Sequence of chain 1.D:
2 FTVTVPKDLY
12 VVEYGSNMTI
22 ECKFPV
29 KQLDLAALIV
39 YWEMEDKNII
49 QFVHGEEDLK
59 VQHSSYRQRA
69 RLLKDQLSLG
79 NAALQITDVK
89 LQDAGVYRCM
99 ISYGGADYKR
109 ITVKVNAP

This protein binds this small molecule.
Small molecule (SMILES): COc1cc(-c2cccc(-c3ccc4c(c3)OCCO4)c2Cl)ccc1CNCCNS(C)(=O)=O

Binding-site contacts:
Ligand atom N contacts residue ASP105 of chain 1.A at 3.2 Å (salt-bridge).
Ligand atom C5 contacts residue GLN49 of chain 1.D at 3.6 Å.
Ligand atom C19 contacts residue MET98 of chain 1.A at 3.5 Å (hydrophobic).
Ligand atom C23 contacts residue TYR39 of chain 1.A at 3.5 Å (hydrophobic).
Ligand atom C15 contacts residue MET98 of chain 1.D at 3.5 Å (hydrophobic).
Ligand atom O2 contacts residue GLN49 of chain 1.D at 2.7 Å (h-bond).
Ligand atom O4 contacts residue ASP105 of chain 1.D at 3.3 Å.
Ligand atom O contacts residue ALA104 of chain 1.A at 3.5 Å (h-bond).
Ligand atom C2 contacts residue ALA104 of chain 1.A at 3.7 Å (hydrophobic).
Ligand atom C3 contacts residue ALA104 of chain 1.A at 3.0 Å (hydrophobic).
Ligand atom C contacts residue ALA104 of chain 1.A at 3.4 Å (hydrophobic).
Ligand atom C4 contacts residue ALA104 of chain 1.A at 3.2 Å (hydrophobic).
Ligand atom C14 contacts residue SER100 of chain 1.D at 3.3 Å.
Ligand atom C15 contacts residue ILE99 of chain 1.D at 3.4 Å (hydrophobic).
Ligand atom C8 contacts residue ASP105 of chain 1.A at 3.5 Å.
Ligand atom C20 contacts residue ASP105 of chain 1.D at 3.7 Å.
Ligand atom C5 contacts residue ALA104 of chain 1.A at 3.0 Å (hydrophobic).
Ligand atom C7 contacts residue GLN49 of chain 1.D at 3.1 Å.
Ligand atom C11 contacts residue ASP105 of chain 1.A at 3.7 Å.
Ligand atom O contacts residue GLN49 of chain 1.D at 3.1 Å.
Ligand atom O1 contacts residue PHE2 of chain 1.A at 3.2 Å (h-bond).
Ligand atom C6 contacts residue TYR39 of chain 1.D at 3.4 Å (hydrophobic).
Ligand atom C12 contacts residue ASP105 of chain 1.A at 3.7 Å.
Ligand atom C7 contacts residue ASP105 of chain 1.A at 3.6 Å.
Ligand atom C14 contacts residue MET98 of chain 1.D at 3.1 Å (hydrophobic).
Ligand atom C1 contacts residue ALA104 of chain 1.A at 3.3 Å (hydrophobic).
Ligand atom O3 contacts residue TYR39 of chain 1.A at 3.0 Å.
Ligand atom C15 contacts residue SER100 of chain 1.D at 3.6 Å.
Ligand atom C9 contacts residue ASP105 of chain 1.A at 3.3 Å.
Ligand atom C13 contacts residue ALA104 of chain 1.A at 3.8 Å (hydrophobic).
Ligand atom C23 contacts residue ALA104 of chain 1.D at 3.6 Å (hydrophobic).
Ligand atom O1 contacts residue THR3 of chain 1.A at 3.4 Å.
Ligand atom C13 contacts residue MET98 of chain 1.D at 3.5 Å (hydrophobic).
Ligand atom C6 contacts residue ASP105 of chain 1.A at 3.7 Å.
Ligand atom C8 contacts residue GLN49 of chain 1.D at 3.5 Å.
Ligand atom C11 contacts residue TYR39 of chain 1.D at 3.6 Å (hydrophobic).
Ligand atom C14 contacts residue ILE99 of chain 1.D at 3.2 Å (hydrophobic).
Ligand atom CL contacts residue ASP105 of chain 1.A at 3.1 Å.
Ligand atom C7 contacts residue TYR39 of chain 1.D at 3.4 Å (hydrophobic).
Ligand atom N contacts residue GLN49 of chain 1.D at 3.2 Å (h-bond).

Sequence of chain 1.A:
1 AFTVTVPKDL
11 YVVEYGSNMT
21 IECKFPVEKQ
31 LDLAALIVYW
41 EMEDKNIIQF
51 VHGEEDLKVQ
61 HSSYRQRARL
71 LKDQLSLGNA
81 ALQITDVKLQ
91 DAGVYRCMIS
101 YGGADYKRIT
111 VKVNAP